Sequence of chain 1.F:
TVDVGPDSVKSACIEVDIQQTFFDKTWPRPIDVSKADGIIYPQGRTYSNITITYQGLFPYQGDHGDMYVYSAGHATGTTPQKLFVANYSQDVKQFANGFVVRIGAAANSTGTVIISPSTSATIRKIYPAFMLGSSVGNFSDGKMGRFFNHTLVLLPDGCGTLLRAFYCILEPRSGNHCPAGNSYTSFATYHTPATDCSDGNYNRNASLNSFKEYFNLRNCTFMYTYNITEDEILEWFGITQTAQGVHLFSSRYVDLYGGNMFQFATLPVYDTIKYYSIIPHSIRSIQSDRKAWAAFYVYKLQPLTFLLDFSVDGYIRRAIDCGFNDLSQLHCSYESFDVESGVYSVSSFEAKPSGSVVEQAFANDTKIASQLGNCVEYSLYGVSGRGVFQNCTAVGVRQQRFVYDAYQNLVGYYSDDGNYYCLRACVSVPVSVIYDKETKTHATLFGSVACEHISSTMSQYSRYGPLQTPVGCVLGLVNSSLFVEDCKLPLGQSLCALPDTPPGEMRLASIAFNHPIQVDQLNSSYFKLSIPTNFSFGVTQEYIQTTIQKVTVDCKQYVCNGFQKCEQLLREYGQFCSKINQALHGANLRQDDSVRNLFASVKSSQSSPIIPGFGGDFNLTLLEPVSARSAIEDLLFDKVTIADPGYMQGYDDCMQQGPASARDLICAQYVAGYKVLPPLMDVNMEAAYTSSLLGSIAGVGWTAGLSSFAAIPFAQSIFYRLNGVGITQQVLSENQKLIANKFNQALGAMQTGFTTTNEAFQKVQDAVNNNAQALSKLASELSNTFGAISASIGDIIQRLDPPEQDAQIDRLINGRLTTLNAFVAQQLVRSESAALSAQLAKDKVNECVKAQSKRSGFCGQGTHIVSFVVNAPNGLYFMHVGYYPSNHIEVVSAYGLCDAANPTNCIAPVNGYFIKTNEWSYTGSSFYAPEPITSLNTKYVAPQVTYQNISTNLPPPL

Binding-site contacts:
Ligand atom O7 contacts residue PRO561 of chain 1.A at 3.9 Å.
Ligand atom C1 contacts residue GLY173 of chain 1.F at 4.2 Å.
Ligand atom C7 contacts residue ASN169 of chain 1.F at 3.7 Å.
Ligand atom O5 contacts residue GLY173 of chain 1.F at 3.5 Å (h-bond).
Ligand atom C1 contacts residue ASN169 of chain 1.F at 1.5 Å.
Ligand atom O7 contacts residue ASN169 of chain 1.F at 4.1 Å.
Ligand atom C8 contacts residue PRO561 of chain 1.A at 4.2 Å (hydrophobic).
Ligand atom C7 contacts residue PRO561 of chain 1.A at 4.2 Å (hydrophobic).
Ligand atom O4 contacts residue PRO561 of chain 1.A at 3.9 Å.
Ligand atom C3 contacts residue ASN169 of chain 1.F at 3.8 Å.
Ligand atom C2 contacts residue ASN169 of chain 1.F at 2.5 Å.
Ligand atom C5 contacts residue ASN169 of chain 1.F at 3.7 Å.
Ligand atom N2 contacts residue ASN169 of chain 1.F at 2.9 Å (h-bond).
Ligand atom C4 contacts residue ASN169 of chain 1.F at 4.2 Å.
Ligand atom C5 contacts residue PRO561 of chain 1.A at 4.3 Å (hydrophobic).
Ligand atom O6 contacts residue MET175 of chain 1.F at 4.0 Å.
Ligand atom O5 contacts residue ASN169 of chain 1.F at 2.4 Å (h-bond).
Ligand atom C8 contacts residue GLN558 of chain 1.A at 3.4 Å.
Ligand atom C3 contacts residue PRO561 of chain 1.A at 4.2 Å (hydrophobic).
Ligand atom C4 contacts residue PRO561 of chain 1.A at 4.4 Å (hydrophobic).

Sequence of chain 1.A:
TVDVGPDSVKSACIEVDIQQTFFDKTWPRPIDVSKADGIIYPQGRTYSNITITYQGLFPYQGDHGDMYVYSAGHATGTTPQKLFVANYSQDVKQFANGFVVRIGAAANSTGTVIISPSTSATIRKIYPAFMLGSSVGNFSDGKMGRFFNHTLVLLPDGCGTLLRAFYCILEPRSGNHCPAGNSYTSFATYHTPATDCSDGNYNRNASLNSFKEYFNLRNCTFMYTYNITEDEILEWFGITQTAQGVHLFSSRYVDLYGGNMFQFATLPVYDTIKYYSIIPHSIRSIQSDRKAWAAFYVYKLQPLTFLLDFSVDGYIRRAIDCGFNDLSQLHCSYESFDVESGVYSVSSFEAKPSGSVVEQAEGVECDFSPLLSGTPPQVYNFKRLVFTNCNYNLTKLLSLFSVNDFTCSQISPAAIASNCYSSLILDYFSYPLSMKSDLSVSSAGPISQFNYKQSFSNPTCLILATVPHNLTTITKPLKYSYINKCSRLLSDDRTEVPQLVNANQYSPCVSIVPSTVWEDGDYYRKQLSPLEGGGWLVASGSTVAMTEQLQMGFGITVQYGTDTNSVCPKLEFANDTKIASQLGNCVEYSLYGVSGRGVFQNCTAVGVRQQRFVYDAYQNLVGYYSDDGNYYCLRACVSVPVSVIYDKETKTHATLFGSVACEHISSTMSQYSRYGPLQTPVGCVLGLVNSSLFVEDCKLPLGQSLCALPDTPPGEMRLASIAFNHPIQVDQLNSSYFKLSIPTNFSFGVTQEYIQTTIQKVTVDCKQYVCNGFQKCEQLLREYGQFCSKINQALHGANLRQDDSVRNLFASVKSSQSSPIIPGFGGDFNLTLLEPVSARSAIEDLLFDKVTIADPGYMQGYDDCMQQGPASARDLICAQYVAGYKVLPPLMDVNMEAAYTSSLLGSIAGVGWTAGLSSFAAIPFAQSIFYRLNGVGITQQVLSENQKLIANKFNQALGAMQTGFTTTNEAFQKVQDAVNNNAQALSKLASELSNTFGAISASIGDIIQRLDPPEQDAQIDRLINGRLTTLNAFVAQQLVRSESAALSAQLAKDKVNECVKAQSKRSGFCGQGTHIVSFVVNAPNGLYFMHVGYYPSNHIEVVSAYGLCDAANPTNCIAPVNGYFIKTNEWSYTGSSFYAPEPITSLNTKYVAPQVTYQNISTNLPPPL

A small-molecule ligand and the protein it binds are described below.
Small molecule (SMILES): CC(=O)N[C@H]1[C@H](O[C@H]2[C@H](O)[C@@H](NC(C)=O)CO[C@@H]2CO)O[C@H](CO)[C@@H](O[C@@H]2O[C@H](CO)[C@@H](O)[C@H](O)[C@@H]2O)[C@@H]1O